The protein below binds the small molecule below.
Small molecule (SMILES): CC(=O)N[C@@H]1[C@@H](O)[C@H](O)[C@@H](CO)O[C@H]1O

Binding-site contacts:
Ligand atom C7 contacts residue ASN443 of chain 1.B at 2.9 Å.
Ligand atom C3 contacts residue ASN443 of chain 1.B at 3.9 Å.
Ligand atom C4 contacts residue ASN443 of chain 1.B at 4.3 Å.
Ligand atom C5 contacts residue ASN443 of chain 1.B at 3.6 Å.
Ligand atom O5 contacts residue ASN443 of chain 1.B at 2.2 Å (h-bond).
Ligand atom C1 contacts residue ASN443 of chain 1.B at 1.4 Å.
Ligand atom O7 contacts residue ASN443 of chain 1.B at 3.1 Å (h-bond).
Ligand atom C2 contacts residue ASN443 of chain 1.B at 2.6 Å.
Ligand atom C8 contacts residue ASN443 of chain 1.B at 3.6 Å.
Ligand atom N2 contacts residue ASN443 of chain 1.B at 3.0 Å (h-bond).

Sequence of chain 1.B:
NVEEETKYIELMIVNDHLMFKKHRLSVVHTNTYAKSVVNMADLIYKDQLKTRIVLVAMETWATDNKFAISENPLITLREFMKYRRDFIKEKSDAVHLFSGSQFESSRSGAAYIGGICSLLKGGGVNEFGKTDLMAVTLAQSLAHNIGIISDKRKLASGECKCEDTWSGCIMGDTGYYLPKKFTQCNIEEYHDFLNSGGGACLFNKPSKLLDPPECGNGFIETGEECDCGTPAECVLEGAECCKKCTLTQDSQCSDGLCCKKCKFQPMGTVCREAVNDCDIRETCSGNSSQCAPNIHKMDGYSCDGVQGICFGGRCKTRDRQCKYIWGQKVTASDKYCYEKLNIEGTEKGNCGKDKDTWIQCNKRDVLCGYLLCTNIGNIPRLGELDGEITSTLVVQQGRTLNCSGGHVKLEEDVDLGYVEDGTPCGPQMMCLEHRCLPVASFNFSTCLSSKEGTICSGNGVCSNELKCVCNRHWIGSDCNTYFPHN